Binding-site contacts:
Ligand atom C6 contacts residue PHE272 of chain 1.D at 3.2 Å (hydrophobic).
Ligand atom C10 contacts residue ASP166 of chain 1.D at 3.4 Å.
Ligand atom C17 contacts residue GLU239 of chain 1.D at 3.9 Å.
Ligand atom O7 contacts residue ASP199 of chain 1.D at 2.5 Å (salt-bridge).
Ligand atom C18 contacts residue CYS236 of chain 1.D at 3.8 Å (hydrophobic).
Ligand atom C9 contacts residue ASP166 of chain 1.D at 3.9 Å.
Ligand atom O14 contacts residue ASN235 of chain 1.D at 3.5 Å (h-bond).
Ligand atom C7 contacts residue ASP168 of chain 1.D at 3.7 Å.
Ligand atom O14 contacts residue CYS236 of chain 1.D at 3.4 Å.
Ligand atom C11 contacts residue ASP269 of chain 1.D at 3.3 Å.
Ligand atom C16 contacts residue GLU239 of chain 1.D at 3.3 Å.
Ligand atom C12 contacts residue ASP166 of chain 1.D at 3.8 Å.
Ligand atom C15 contacts residue ASP168 of chain 1.D at 3.6 Å.
Ligand atom C1 contacts residue ASP166 of chain 1.D at 4.0 Å.
Ligand atom N3 contacts residue PHE167 of chain 1.D at 3.8 Å.
Ligand atom C5 contacts residue PHE272 of chain 1.D at 3.7 Å (hydrophobic).
Ligand atom N2 contacts residue ASP269 of chain 1.D at 2.7 Å (salt-bridge).
Ligand atom N4 contacts residue ASP168 of chain 1.D at 4.0 Å.
Ligand atom N1 contacts residue PHE272 of chain 1.D at 2.9 Å (h-bond).
Ligand atom O13 contacts residue ASP168 of chain 1.D at 2.9 Å (salt-bridge).
Ligand atom C14 contacts residue ASP168 of chain 1.D at 3.7 Å.
Ligand atom O14 contacts residue GLU239 of chain 1.D at 2.7 Å (salt-bridge).
Ligand atom C3 contacts residue ASP199 of chain 1.D at 3.4 Å.
Ligand atom O10 contacts residue ASP166 of chain 1.D at 3.9 Å.
Ligand atom C8 contacts residue ASP166 of chain 1.D at 3.6 Å.
Ligand atom O5 contacts residue ASP166 of chain 1.D at 3.9 Å.
Ligand atom C12 contacts residue GLU270 of chain 1.D at 3.3 Å.
Ligand atom O8 contacts residue PHE272 of chain 1.D at 3.8 Å.
Ligand atom N3 contacts residue ASP166 of chain 1.D at 2.9 Å (salt-bridge).
Ligand atom C18 contacts residue GLU239 of chain 1.D at 3.2 Å.
Ligand atom N2 contacts residue PHE272 of chain 1.D at 3.0 Å (h-bond).
Ligand atom O11 contacts residue ASP168 of chain 1.D at 3.4 Å (salt-bridge).
Ligand atom N3 contacts residue ASP168 of chain 1.D at 2.8 Å (salt-bridge).
Ligand atom O13 contacts residue PHE167 of chain 1.D at 4.0 Å.
Ligand atom N3 contacts residue GLU270 of chain 1.D at 2.7 Å (salt-bridge).
Ligand atom C7 contacts residue GLU270 of chain 1.D at 3.5 Å.
Ligand atom C7 contacts residue ASP166 of chain 1.D at 3.6 Å.
Ligand atom O15 contacts residue CYS236 of chain 1.D at 3.9 Å.
Ligand atom C12 contacts residue ASP269 of chain 1.D at 3.5 Å.
Ligand atom C15 contacts residue ASN235 of chain 1.D at 3.7 Å.

Sequence of chain 1.D:
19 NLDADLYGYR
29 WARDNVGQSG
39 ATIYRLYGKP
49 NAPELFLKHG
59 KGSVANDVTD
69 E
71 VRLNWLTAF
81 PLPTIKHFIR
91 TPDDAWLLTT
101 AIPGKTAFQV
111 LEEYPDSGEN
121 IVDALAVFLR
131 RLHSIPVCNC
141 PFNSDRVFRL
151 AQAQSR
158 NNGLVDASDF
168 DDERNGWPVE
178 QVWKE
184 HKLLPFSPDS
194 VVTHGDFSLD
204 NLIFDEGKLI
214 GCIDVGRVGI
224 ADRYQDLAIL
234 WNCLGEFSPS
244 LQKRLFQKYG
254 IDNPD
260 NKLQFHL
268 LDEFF

This protein binds this small molecule.
Small molecule (SMILES): NC[C@H]1O[C@H](O[C@H]2[C@H](O)[C@@H](O[C@H]3O[C@H](CO)[C@@H](O)[C@H](N)[C@H]3O)[C@H](N)C[C@@H]2N)[C@H](O)[C@@H](O)[C@@H]1O